Binding-site contacts:
Ligand atom C1 contacts residue ASN70 of chain 6.B at 1.4 Å.
Ligand atom N2 contacts residue ASN70 of chain 6.B at 2.9 Å (h-bond).
Ligand atom C4 contacts residue ASN70 of chain 6.B at 4.2 Å.
Ligand atom N2 contacts residue PRO31 of chain 6.B at 2.8 Å (h-bond).
Ligand atom O3 contacts residue PRO31 of chain 6.B at 4.2 Å.
Ligand atom C5 contacts residue ASN70 of chain 6.B at 3.7 Å.
Ligand atom O6 contacts residue ARG33 of chain 6.B at 3.0 Å (salt-bridge).
Ligand atom C7 contacts residue PRO31 of chain 6.B at 3.2 Å (hydrophobic).
Ligand atom C3 contacts residue PRO31 of chain 6.B at 4.1 Å (hydrophobic).
Ligand atom C8 contacts residue ASN70 of chain 6.B at 3.9 Å.
Ligand atom C2 contacts residue PRO31 of chain 6.B at 4.0 Å (hydrophobic).
Ligand atom C1 contacts residue ARG33 of chain 6.B at 4.1 Å.
Ligand atom C5 contacts residue ARG33 of chain 6.B at 3.9 Å.
Ligand atom O5 contacts residue ASN70 of chain 6.B at 2.4 Å (h-bond).
Ligand atom O7 contacts residue ASN70 of chain 6.B at 3.5 Å (h-bond).
Ligand atom N2 contacts residue ASN32 of chain 6.B at 4.2 Å.
Ligand atom O7 contacts residue SER71 of chain 6.B at 4.4 Å.
Ligand atom C6 contacts residue ARG33 of chain 6.B at 3.7 Å.
Ligand atom O5 contacts residue ARG33 of chain 6.B at 4.3 Å.
Ligand atom O7 contacts residue PRO31 of chain 6.B at 3.0 Å (h-bond).
Ligand atom C2 contacts residue ASN70 of chain 6.B at 2.5 Å.
Ligand atom C7 contacts residue ASN70 of chain 6.B at 3.4 Å.
Ligand atom C3 contacts residue ASN70 of chain 6.B at 3.8 Å.

Sequence of chain 6.B:
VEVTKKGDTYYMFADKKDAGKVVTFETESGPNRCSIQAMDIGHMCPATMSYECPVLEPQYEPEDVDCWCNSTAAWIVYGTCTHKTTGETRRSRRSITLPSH

A small-molecule ligand and the protein it binds are described below.
Small molecule (SMILES): CC(=O)N[C@@H]1[C@@H](O)[C@H](O)[C@@H](CO)O[C@H]1O